Sequence of chain 1.A:
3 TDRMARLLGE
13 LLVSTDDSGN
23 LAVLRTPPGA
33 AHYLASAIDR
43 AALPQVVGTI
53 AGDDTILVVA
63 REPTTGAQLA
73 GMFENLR

Binding-site contacts:
Ligand atom N contacts residue THR51 of chain 1.B at 3.0 Å (h-bond).
Ligand atom CB contacts residue THR51 of chain 1.B at 3.9 Å.
Ligand atom C contacts residue ALA53 of chain 1.B at 3.8 Å (hydrophobic).
Ligand atom O contacts residue THR57 of chain 1.A at 3.4 Å (h-bond).
Ligand atom CA contacts residue ALA53 of chain 1.B at 4.0 Å (hydrophobic).
Ligand atom NH1 contacts residue ASP55 of chain 1.A at 3.6 Å.
Ligand atom C contacts residue ASP56 of chain 1.A at 4.0 Å.
Ligand atom CZ contacts residue HIS34 of chain 1.B at 4.0 Å.
Ligand atom O contacts residue GLY54 of chain 1.A at 3.7 Å.
Ligand atom CG contacts residue HIS34 of chain 1.B at 3.8 Å.
Ligand atom CD contacts residue HIS34 of chain 1.B at 3.6 Å.
Ligand atom OXT contacts residue ILE52 of chain 1.B at 3.6 Å.
Ligand atom OXT contacts residue ASP55 of chain 1.A at 3.4 Å (salt-bridge).
Ligand atom CB contacts residue ASP41 of chain 1.B at 3.4 Å.
Ligand atom CG contacts residue ASP41 of chain 1.B at 3.8 Å.
Ligand atom O contacts residue ASP55 of chain 1.A at 2.9 Å (salt-bridge).
Ligand atom CA contacts residue ASP56 of chain 1.A at 4.0 Å.
Ligand atom C contacts residue HIS34 of chain 1.B at 3.9 Å.
Ligand atom NH2 contacts residue ASP55 of chain 1.A at 3.4 Å (salt-bridge).
Ligand atom CD contacts residue SER38 of chain 1.B at 3.8 Å.
Ligand atom C contacts residue ILE52 of chain 1.B at 4.0 Å (hydrophobic).
Ligand atom C contacts residue GLY54 of chain 1.A at 4.0 Å.
Ligand atom N contacts residue THR57 of chain 1.A at 3.2 Å (h-bond).
Ligand atom CA contacts residue ILE52 of chain 1.B at 4.1 Å (hydrophobic).
Ligand atom NH1 contacts residue HIS34 of chain 1.B at 2.9 Å (h-bond).
Ligand atom O contacts residue ASP56 of chain 1.A at 3.2 Å (salt-bridge).
Ligand atom OXT contacts residue GLY54 of chain 1.A at 3.3 Å.
Ligand atom N contacts residue ASP56 of chain 1.A at 3.0 Å (salt-bridge).
Ligand atom C contacts residue THR51 of chain 1.B at 3.7 Å.
Ligand atom OXT contacts residue ALA53 of chain 1.B at 3.0 Å (h-bond).
Ligand atom OXT contacts residue HIS34 of chain 1.B at 3.2 Å.
Ligand atom CG contacts residue ASP56 of chain 1.A at 3.9 Å.
Ligand atom NE contacts residue SER38 of chain 1.B at 4.0 Å.
Ligand atom C contacts residue ASP55 of chain 1.A at 3.5 Å.
Ligand atom CA contacts residue ASP41 of chain 1.B at 3.6 Å.
Ligand atom N contacts residue ASP41 of chain 1.B at 2.8 Å (salt-bridge).
Ligand atom CB contacts residue ALA37 of chain 1.B at 3.6 Å (hydrophobic).
Ligand atom CA contacts residue THR51 of chain 1.B at 3.2 Å.
Ligand atom CB contacts residue HIS34 of chain 1.B at 3.9 Å.
Ligand atom CZ contacts residue ASP55 of chain 1.A at 3.7 Å.

Sequence of chain 1.B:
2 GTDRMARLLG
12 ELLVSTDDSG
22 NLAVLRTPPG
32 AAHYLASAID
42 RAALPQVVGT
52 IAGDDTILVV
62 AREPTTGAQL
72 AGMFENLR

A protein and the small-molecule ligand that binds it are described below.
Small molecule (SMILES): NC(=[NH2+])NCCC[C@H](N)C(=O)O